A protein and the small-molecule ligand that binds it are described below.
Small molecule (SMILES): CC(=O)N[C@@H]1[C@@H](O)[C@H](O)[C@@H](CO)O[C@H]1O

Sequence of chain 1.C:
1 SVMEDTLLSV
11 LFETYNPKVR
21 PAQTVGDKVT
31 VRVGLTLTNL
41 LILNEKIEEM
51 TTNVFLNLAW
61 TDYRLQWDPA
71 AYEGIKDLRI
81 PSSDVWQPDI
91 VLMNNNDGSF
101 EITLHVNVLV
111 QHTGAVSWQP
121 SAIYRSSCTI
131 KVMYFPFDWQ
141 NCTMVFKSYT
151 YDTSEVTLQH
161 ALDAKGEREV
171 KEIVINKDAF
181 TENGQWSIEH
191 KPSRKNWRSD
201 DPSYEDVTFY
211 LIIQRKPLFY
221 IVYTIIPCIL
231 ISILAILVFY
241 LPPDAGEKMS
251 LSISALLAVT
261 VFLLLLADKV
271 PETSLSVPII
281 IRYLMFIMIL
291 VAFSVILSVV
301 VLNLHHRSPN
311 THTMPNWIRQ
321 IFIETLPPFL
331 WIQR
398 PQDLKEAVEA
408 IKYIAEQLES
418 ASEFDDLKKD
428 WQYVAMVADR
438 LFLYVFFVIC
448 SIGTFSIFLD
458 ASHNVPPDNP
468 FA

Sequence of chain 1.B:
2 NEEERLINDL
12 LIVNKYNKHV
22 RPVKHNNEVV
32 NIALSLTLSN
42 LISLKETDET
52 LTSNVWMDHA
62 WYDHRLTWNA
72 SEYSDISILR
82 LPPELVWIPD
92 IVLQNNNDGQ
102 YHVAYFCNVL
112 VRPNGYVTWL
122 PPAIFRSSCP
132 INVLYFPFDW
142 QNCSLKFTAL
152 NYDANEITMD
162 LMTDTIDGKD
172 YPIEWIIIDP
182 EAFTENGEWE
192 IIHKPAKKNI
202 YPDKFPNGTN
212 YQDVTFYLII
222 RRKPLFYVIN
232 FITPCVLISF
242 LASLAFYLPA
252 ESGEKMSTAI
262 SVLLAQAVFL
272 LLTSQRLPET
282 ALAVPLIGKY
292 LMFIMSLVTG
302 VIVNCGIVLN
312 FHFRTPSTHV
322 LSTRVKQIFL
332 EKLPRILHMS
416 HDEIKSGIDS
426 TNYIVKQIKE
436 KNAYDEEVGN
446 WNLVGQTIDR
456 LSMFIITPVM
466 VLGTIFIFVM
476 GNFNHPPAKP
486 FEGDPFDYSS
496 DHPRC

Binding-site contacts:
Ligand atom C6 contacts residue PHE206 of chain 1.B at 4.2 Å (hydrophobic).
Ligand atom C8 contacts residue ASN208 of chain 1.B at 4.5 Å.
Ligand atom C7 contacts residue ASN208 of chain 1.B at 3.4 Å.
Ligand atom O5 contacts residue PHE206 of chain 1.B at 4.4 Å.
Ligand atom O5 contacts residue ASN208 of chain 1.B at 2.4 Å (h-bond).
Ligand atom N2 contacts residue ASN208 of chain 1.B at 2.9 Å (h-bond).
Ligand atom C3 contacts residue ASN208 of chain 1.B at 3.8 Å.
Ligand atom C7 contacts residue GLN111 of chain 1.C at 4.4 Å.
Ligand atom C4 contacts residue ASN208 of chain 1.B at 4.2 Å.
Ligand atom C5 contacts residue ASN208 of chain 1.B at 3.7 Å.
Ligand atom C1 contacts residue ASN208 of chain 1.B at 1.4 Å.
Ligand atom O7 contacts residue ASN208 of chain 1.B at 3.5 Å (h-bond).
Ligand atom C8 contacts residue GLN111 of chain 1.C at 3.2 Å.
Ligand atom C2 contacts residue ASN208 of chain 1.B at 2.4 Å.
Ligand atom C5 contacts residue PHE206 of chain 1.B at 4.0 Å (hydrophobic).